Sequence of chain 1.L:
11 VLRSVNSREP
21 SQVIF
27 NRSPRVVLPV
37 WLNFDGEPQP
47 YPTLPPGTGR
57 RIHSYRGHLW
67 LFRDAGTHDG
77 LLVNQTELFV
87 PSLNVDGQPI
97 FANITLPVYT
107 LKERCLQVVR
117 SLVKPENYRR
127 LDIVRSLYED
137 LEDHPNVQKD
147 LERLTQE

A small-molecule ligand and the protein it binds are described below.
Small molecule (SMILES): Cc1cc(CNC(=O)[C@@H]2C[C@@H](O)CN2C(=O)CC(C)(C)C)ccc1-c1cncs1

Binding-site contacts:
Ligand atom CAM contacts residue HIS59 of chain 1.L at 3.8 Å.
Ligand atom CD2 contacts residue TRP37 of chain 1.L at 3.6 Å (hydrophobic).
Ligand atom CAD contacts residue TRP37 of chain 1.L at 3.9 Å (hydrophobic).
Ligand atom CD2 contacts residue HIS64 of chain 1.L at 3.8 Å.
Ligand atom CG contacts residue HIS64 of chain 1.L at 3.6 Å.
Ligand atom CAJ contacts residue LEU50 of chain 1.L at 3.8 Å (hydrophobic).
Ligand atom CA contacts residue HIS59 of chain 1.L at 3.3 Å.
Ligand atom CB contacts residue TYR47 of chain 1.L at 3.8 Å (hydrophobic).
Ligand atom OD1 contacts residue HIS64 of chain 1.L at 2.6 Å (h-bond).
Ligand atom N contacts residue TYR47 of chain 1.L at 3.8 Å.
Ligand atom CG contacts residue SER60 of chain 1.L at 3.6 Å.
Ligand atom CAW contacts residue TYR47 of chain 1.L at 3.9 Å (hydrophobic).
Ligand atom OAE contacts residue TYR61 of chain 1.L at 3.5 Å.
Ligand atom NAQ contacts residue ARG56 of chain 1.L at 3.6 Å.
Ligand atom C contacts residue HIS59 of chain 1.L at 3.5 Å.
Ligand atom CAH contacts residue HIS59 of chain 1.L at 3.6 Å.
Ligand atom CAJ contacts residue PRO48 of chain 1.L at 3.2 Å (hydrophobic).
Ligand atom NAR contacts residue HIS59 of chain 1.L at 2.8 Å (h-bond).
Ligand atom CB contacts residue TRP66 of chain 1.L at 3.6 Å (hydrophobic).
Ligand atom OD1 contacts residue SER60 of chain 1.L at 2.7 Å (h-bond).
Ligand atom SAS contacts residue TYR47 of chain 1.L at 3.7 Å.
Ligand atom OD1 contacts residue TRP37 of chain 1.L at 3.8 Å.
Ligand atom CAX contacts residue ILE58 of chain 1.L at 3.8 Å (hydrophobic).
Ligand atom CG contacts residue TRP66 of chain 1.L at 3.7 Å (hydrophobic).
Ligand atom CAI contacts residue TYR47 of chain 1.L at 3.7 Å (hydrophobic).
Ligand atom CD2 contacts residue TYR47 of chain 1.L at 3.5 Å (hydrophobic).
Ligand atom CAH contacts residue TYR47 of chain 1.L at 3.8 Å (hydrophobic).
Ligand atom CB contacts residue HIS59 of chain 1.L at 3.4 Å.
Ligand atom C contacts residue TYR47 of chain 1.L at 3.6 Å (hydrophobic).
Ligand atom CAY contacts residue TYR47 of chain 1.L at 3.8 Å (hydrophobic).
Ligand atom CB contacts residue SER60 of chain 1.L at 3.9 Å.
Ligand atom N contacts residue TYR61 of chain 1.L at 3.8 Å.
Ligand atom CG contacts residue TRP37 of chain 1.L at 3.8 Å (hydrophobic).
Ligand atom CAC contacts residue TYR47 of chain 1.L at 3.5 Å (hydrophobic).
Ligand atom OD1 contacts residue TYR61 of chain 1.L at 3.6 Å.
Ligand atom CAI contacts residue ILE58 of chain 1.L at 3.6 Å (hydrophobic).
Ligand atom CAC contacts residue TRP37 of chain 1.L at 3.7 Å (hydrophobic).
Ligand atom CAT contacts residue TYR61 of chain 1.L at 3.6 Å (hydrophobic).
Ligand atom O contacts residue TYR47 of chain 1.L at 2.8 Å (h-bond).
Ligand atom NAQ contacts residue PRO48 of chain 1.L at 3.9 Å.